Sequence of chain 1.A:
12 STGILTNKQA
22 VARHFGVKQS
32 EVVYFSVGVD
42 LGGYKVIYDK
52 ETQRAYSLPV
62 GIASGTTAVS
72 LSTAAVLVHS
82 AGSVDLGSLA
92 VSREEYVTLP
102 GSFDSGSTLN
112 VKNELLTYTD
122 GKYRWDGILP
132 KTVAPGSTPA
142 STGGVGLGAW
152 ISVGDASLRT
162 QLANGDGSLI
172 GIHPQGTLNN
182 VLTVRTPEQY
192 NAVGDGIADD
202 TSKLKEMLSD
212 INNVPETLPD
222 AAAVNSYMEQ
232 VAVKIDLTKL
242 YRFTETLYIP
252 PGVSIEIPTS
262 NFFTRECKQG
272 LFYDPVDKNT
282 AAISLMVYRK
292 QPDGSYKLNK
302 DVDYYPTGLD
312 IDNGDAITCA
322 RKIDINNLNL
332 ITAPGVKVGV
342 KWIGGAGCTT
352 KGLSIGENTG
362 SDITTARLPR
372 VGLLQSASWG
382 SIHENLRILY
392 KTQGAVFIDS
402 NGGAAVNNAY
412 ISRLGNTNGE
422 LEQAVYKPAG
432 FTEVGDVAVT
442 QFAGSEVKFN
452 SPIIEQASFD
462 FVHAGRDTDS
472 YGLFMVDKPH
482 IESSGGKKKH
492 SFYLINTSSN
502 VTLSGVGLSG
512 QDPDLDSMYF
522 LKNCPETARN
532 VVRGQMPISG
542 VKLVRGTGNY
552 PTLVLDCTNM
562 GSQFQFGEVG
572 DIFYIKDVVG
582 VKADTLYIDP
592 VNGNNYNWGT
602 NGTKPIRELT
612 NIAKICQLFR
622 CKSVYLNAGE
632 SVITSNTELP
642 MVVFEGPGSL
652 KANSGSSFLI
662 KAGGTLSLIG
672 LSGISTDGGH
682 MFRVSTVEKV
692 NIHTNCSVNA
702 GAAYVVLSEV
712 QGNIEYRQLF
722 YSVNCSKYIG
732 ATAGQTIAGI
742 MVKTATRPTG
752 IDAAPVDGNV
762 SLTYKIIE

Binding-site contacts:
Ligand atom O2 contacts residue LYS615 of chain 1.B at 4.4 Å.
Ligand atom C6 contacts residue ASP585 of chain 1.A at 3.3 Å.
Ligand atom O6 contacts residue ASP585 of chain 1.A at 3.0 Å (salt-bridge).
Ligand atom C3 contacts residue ASP578 of chain 1.B at 4.4 Å.
Ligand atom O2 contacts residue LYS577 of chain 1.B at 3.0 Å (salt-bridge).
Ligand atom C5 contacts residue LYS577 of chain 1.B at 4.4 Å.
Ligand atom C6 contacts residue GLN618 of chain 1.B at 3.3 Å.
Ligand atom O3 contacts residue PRO552 of chain 1.B at 3.6 Å.
Ligand atom C1 contacts residue LYS583 of chain 1.A at 4.4 Å.
Ligand atom O6 contacts residue GLN618 of chain 1.B at 3.8 Å.
Ligand atom O5 contacts residue LEU619 of chain 1.B at 4.1 Å.
Ligand atom O4 contacts residue LYS577 of chain 1.B at 3.5 Å (salt-bridge).
Ligand atom C3 contacts residue LYS577 of chain 1.B at 3.6 Å.
Ligand atom O4 contacts residue LYS577 of chain 1.B at 2.6 Å (salt-bridge).
Ligand atom O5 contacts residue GLN618 of chain 1.B at 3.3 Å.
Ligand atom O6 contacts residue LYS623 of chain 1.A at 3.5 Å.
Ligand atom C4 contacts residue LYS577 of chain 1.B at 3.6 Å.
Ligand atom O3 contacts residue LYS583 of chain 1.A at 3.4 Å.
Ligand atom O1 contacts residue GLN618 of chain 1.B at 3.9 Å.
Ligand atom C4 contacts residue LYS577 of chain 1.B at 4.4 Å.
Ligand atom C1 contacts residue GLN618 of chain 1.B at 3.7 Å.
Ligand atom O2 contacts residue LYS583 of chain 1.A at 3.0 Å (salt-bridge).
Ligand atom C2 contacts residue LYS583 of chain 1.A at 4.0 Å.
Ligand atom O1 contacts residue LEU619 of chain 1.B at 4.0 Å.
Ligand atom C2 contacts residue LYS577 of chain 1.B at 3.6 Å.
Ligand atom O1 contacts residue ASP578 of chain 1.B at 3.4 Å (salt-bridge).
Ligand atom C6 contacts residue LYS615 of chain 1.B at 4.2 Å.
Ligand atom C3 contacts residue LYS583 of chain 1.A at 3.9 Å.
Ligand atom C5 contacts residue GLN618 of chain 1.B at 4.0 Å.
Ligand atom O6 contacts residue LEU619 of chain 1.B at 3.2 Å.
Ligand atom C6 contacts residue LEU619 of chain 1.B at 4.1 Å (hydrophobic).
Ligand atom O1 contacts residue LYS583 of chain 1.A at 3.6 Å.
Ligand atom O2 contacts residue ILE576 of chain 1.B at 4.3 Å.
Ligand atom O6 contacts residue LYS615 of chain 1.B at 3.2 Å.
Ligand atom O2 contacts residue PRO552 of chain 1.B at 4.5 Å.
Ligand atom C1 contacts residue LYS577 of chain 1.B at 4.2 Å.
Ligand atom C5 contacts residue LEU619 of chain 1.B at 3.9 Å (hydrophobic).
Ligand atom O3 contacts residue LYS577 of chain 1.B at 2.9 Å (salt-bridge).

This small molecule binds to this protein.
Small molecule (SMILES): OC[C@H]1O[C@@H](O[C@H]2[C@H](O)[C@@H](O)[C@@H](O)O[C@@H]2CO)[C@H](O)[C@@H](O)[C@H]1O

Sequence of chain 1.B:
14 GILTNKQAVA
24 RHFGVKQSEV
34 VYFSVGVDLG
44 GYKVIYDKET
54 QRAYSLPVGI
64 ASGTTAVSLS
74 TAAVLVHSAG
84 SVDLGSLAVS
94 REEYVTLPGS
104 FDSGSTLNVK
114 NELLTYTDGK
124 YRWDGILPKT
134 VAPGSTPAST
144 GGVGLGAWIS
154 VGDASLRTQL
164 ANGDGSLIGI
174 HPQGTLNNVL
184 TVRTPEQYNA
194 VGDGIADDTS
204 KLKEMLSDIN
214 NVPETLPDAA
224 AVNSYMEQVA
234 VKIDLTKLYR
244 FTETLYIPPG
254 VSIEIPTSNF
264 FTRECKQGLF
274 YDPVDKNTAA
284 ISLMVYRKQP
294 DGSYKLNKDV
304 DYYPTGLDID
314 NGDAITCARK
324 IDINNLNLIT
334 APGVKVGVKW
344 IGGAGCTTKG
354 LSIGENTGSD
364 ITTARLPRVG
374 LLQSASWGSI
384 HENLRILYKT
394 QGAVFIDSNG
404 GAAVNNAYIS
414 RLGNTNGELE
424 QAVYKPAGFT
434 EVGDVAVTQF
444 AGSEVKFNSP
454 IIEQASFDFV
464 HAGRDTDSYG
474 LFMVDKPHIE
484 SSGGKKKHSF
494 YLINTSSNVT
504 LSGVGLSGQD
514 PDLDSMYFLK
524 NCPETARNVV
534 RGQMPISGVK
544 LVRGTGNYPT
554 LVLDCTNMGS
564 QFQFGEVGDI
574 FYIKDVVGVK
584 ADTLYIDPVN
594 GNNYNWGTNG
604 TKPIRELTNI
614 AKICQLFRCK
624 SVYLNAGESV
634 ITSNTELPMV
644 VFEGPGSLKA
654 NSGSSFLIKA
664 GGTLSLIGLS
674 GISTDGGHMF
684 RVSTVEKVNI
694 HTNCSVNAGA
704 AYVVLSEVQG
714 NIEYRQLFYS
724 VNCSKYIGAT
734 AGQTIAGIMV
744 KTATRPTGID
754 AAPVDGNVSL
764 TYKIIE